Sequence of chain 1.A:
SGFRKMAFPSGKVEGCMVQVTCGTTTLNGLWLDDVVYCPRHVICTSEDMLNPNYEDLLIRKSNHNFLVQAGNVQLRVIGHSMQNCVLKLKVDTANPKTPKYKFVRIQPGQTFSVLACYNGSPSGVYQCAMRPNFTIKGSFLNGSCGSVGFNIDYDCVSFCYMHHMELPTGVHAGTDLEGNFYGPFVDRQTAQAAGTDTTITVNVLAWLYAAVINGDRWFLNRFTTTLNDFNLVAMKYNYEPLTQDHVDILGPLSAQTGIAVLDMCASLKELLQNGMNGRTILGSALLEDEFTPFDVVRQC

Sequence of chain 1.B:
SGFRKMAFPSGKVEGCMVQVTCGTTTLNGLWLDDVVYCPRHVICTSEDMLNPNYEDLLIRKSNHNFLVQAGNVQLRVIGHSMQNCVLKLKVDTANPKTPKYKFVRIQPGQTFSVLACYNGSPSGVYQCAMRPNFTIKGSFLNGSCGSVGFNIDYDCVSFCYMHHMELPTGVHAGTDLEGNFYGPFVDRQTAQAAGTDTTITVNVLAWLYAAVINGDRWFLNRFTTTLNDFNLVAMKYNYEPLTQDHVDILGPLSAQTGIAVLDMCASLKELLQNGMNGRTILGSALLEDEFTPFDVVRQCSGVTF

The protein below binds the small molecule below.
Small molecule (SMILES): O=C(Cc1ccc(Cl)cn1)Nc1cncc2ccccc12

Binding-site contacts:
Ligand atom CL contacts residue ASP187 of chain 1.B at 3.6 Å.
Ligand atom C10 contacts residue LEU141 of chain 1.B at 3.6 Å (hydrophobic).
Ligand atom C1 contacts residue MET49 of chain 1.B at 3.6 Å (hydrophobic).
Ligand atom C12 contacts residue ASN142 of chain 1.B at 3.8 Å.
Ligand atom C7 contacts residue SER144 of chain 1.B at 3.7 Å.
Ligand atom C9 contacts residue LEU141 of chain 1.B at 3.6 Å (hydrophobic).
Ligand atom C10 contacts residue ASN142 of chain 1.B at 3.9 Å.
Ligand atom CL contacts residue MET165 of chain 1.B at 2.9 Å.
Ligand atom C10 contacts residue PHE140 of chain 1.B at 3.4 Å (hydrophobic).
Ligand atom C1 contacts residue HIS41 of chain 1.B at 3.8 Å.
Ligand atom C15 contacts residue DMS1 of chain 1.L at 3.8 Å.
Ligand atom O contacts residue MET165 of chain 1.B at 3.8 Å.
Ligand atom O contacts residue GLU166 of chain 1.B at 3.5 Å (salt-bridge).
Ligand atom C7 contacts residue HIS163 of chain 1.B at 3.0 Å.
Ligand atom C14 contacts residue LEU141 of chain 1.B at 3.8 Å (hydrophobic).
Ligand atom N contacts residue CYS145 of chain 1.B at 3.3 Å (h-bond).
Ligand atom N1 contacts residue SER144 of chain 1.B at 3.3 Å (h-bond).
Ligand atom N1 contacts residue GLU166 of chain 1.B at 3.9 Å.
Ligand atom C7 contacts residue CYS145 of chain 1.B at 3.8 Å (hydrophobic).
Ligand atom C9 contacts residue GLU166 of chain 1.B at 3.7 Å.
Ligand atom C8 contacts residue PHE140 of chain 1.B at 3.3 Å (hydrophobic).
Ligand atom CL contacts residue GLN189 of chain 1.B at 3.5 Å.
Ligand atom CL contacts residue ARG188 of chain 1.B at 3.0 Å.
Ligand atom C13 contacts residue ASN142 of chain 1.B at 3.8 Å.
Ligand atom C contacts residue MET165 of chain 1.B at 3.5 Å (hydrophobic).
Ligand atom C10 contacts residue GLU166 of chain 1.B at 3.4 Å.
Ligand atom C15 contacts residue GLN189 of chain 1.B at 3.4 Å.
Ligand atom C11 contacts residue ASN142 of chain 1.B at 3.8 Å.
Ligand atom C8 contacts residue GLU166 of chain 1.B at 3.4 Å.
Ligand atom C9 contacts residue PHE140 of chain 1.B at 3.7 Å (hydrophobic).
Ligand atom C contacts residue MET49 of chain 1.B at 3.4 Å (hydrophobic).
Ligand atom C8 contacts residue SER144 of chain 1.B at 3.9 Å.
Ligand atom C2 contacts residue HIS164 of chain 1.B at 3.5 Å.
Ligand atom CL contacts residue MET49 of chain 1.B at 3.2 Å.
Ligand atom N2 contacts residue GLN189 of chain 1.B at 3.8 Å.
Ligand atom N1 contacts residue HIS163 of chain 1.B at 2.6 Å (h-bond).
Ligand atom C8 contacts residue LEU141 of chain 1.B at 3.6 Å (hydrophobic).
Ligand atom C6 contacts residue CYS145 of chain 1.B at 3.8 Å (hydrophobic).
Ligand atom N1 contacts residue PHE140 of chain 1.B at 3.6 Å.
Ligand atom C2 contacts residue HIS41 of chain 1.B at 3.5 Å.